Sequence of chain 1.N:
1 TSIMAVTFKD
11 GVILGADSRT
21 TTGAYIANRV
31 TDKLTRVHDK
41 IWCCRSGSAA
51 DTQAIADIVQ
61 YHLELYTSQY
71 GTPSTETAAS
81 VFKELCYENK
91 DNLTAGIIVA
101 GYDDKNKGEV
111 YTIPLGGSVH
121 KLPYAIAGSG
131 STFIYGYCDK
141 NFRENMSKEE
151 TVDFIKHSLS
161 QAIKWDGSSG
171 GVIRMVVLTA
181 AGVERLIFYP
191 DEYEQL

Sequence of chain 1.H:
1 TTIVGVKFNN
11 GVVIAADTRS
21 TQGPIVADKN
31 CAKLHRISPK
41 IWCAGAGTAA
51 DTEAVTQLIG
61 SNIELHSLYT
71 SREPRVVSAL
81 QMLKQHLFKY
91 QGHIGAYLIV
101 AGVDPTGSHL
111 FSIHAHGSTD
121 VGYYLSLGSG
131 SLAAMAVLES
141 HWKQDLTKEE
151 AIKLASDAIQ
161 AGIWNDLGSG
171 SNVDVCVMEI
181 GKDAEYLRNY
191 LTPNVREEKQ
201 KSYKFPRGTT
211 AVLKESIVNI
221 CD

Binding-site contacts:
Ligand atom C43 contacts residue GLY47 of chain 1.N at 3.2 Å.
Ligand atom C58 contacts residue SER168 of chain 1.N at 3.3 Å.
Ligand atom C47 contacts residue THR1 of chain 1.N at 1.4 Å.
Ligand atom C43 contacts residue THR1 of chain 1.N at 2.7 Å.
Ligand atom C27 contacts residue THR22 of chain 1.N at 3.0 Å.
Ligand atom C16 contacts residue SER48 of chain 1.N at 3.7 Å.
Ligand atom C23 contacts residue THR21 of chain 1.N at 3.5 Å.
Ligand atom O40 contacts residue THR21 of chain 1.N at 3.2 Å (h-bond).
Ligand atom C42 contacts residue GLY47 of chain 1.N at 3.6 Å.
Ligand atom C44 contacts residue THR1 of chain 1.N at 3.6 Å.
Ligand atom C26 contacts residue ASP120 of chain 1.H at 3.8 Å.
Ligand atom C8 contacts residue THR22 of chain 1.N at 3.8 Å.
Ligand atom C34 contacts residue SER48 of chain 1.N at 3.7 Å.
Ligand atom O29 contacts residue ALA49 of chain 1.N at 3.2 Å (h-bond).
Ligand atom C26 contacts residue SER118 of chain 1.H at 3.4 Å.
Ligand atom N30 contacts residue THR21 of chain 1.N at 3.1 Å (h-bond).
Ligand atom C34 contacts residue GLY47 of chain 1.N at 3.5 Å.
Ligand atom N4 contacts residue THR22 of chain 1.N at 3.8 Å.
Ligand atom C27 contacts residue ALA27 of chain 1.N at 3.6 Å (hydrophobic).
Ligand atom C39 contacts residue GLY47 of chain 1.N at 3.5 Å.
Ligand atom C58 contacts residue THR1 of chain 1.N at 2.5 Å.
Ligand atom C42 contacts residue THR1 of chain 1.N at 2.3 Å.
Ligand atom O60 contacts residue THR1 of chain 1.N at 3.0 Å (h-bond).
Ligand atom O48 contacts residue GLY47 of chain 1.N at 2.8 Å (h-bond).
Ligand atom C46 contacts residue THR20 of chain 1.N at 3.5 Å.
Ligand atom N41 contacts residue GLY47 of chain 1.N at 2.8 Å (h-bond).
Ligand atom O21 contacts residue THR21 of chain 1.N at 3.5 Å (h-bond).
Ligand atom O40 contacts residue THR20 of chain 1.N at 3.5 Å.
Ligand atom O21 contacts residue THR22 of chain 1.N at 3.5 Å.
Ligand atom N41 contacts residue THR1 of chain 1.N at 3.6 Å.
Ligand atom C31 contacts residue GLY47 of chain 1.N at 3.3 Å.
Ligand atom O48 contacts residue THR1 of chain 1.N at 2.3 Å (h-bond).
Ligand atom O48 contacts residue SER46 of chain 1.N at 3.5 Å.
Ligand atom C59 contacts residue THR1 of chain 1.N at 2.5 Å.
Ligand atom C51 contacts residue THR1 of chain 1.N at 1.5 Å.
Ligand atom C26 contacts residue HIS114 of chain 1.H at 3.6 Å.
Ligand atom C59 contacts residue SER129 of chain 1.N at 3.8 Å.
Ligand atom C13 contacts residue HIS116 of chain 1.H at 3.6 Å.
Ligand atom C24 contacts residue THR20 of chain 1.N at 3.7 Å.
Ligand atom C45 contacts residue ARG45 of chain 1.N at 3.4 Å.

This small molecule binds to this protein.
Small molecule (SMILES): CC(C)C[C@H](NC(=O)[C@H](CCc1ccccc1)NC(=O)CN1CCOCC1)C(=O)N[C@@H](Cc1ccccc1)C(=O)N[C@@H](CC(C)C)[C@@H](O)[C@H](C)CO